Binding-site contacts:
Ligand atom N2 contacts residue ASN175 of chain 1.A at 2.9 Å (h-bond).
Ligand atom O5 contacts residue GLU154 of chain 1.A at 4.2 Å.
Ligand atom N2 contacts residue LYS176 of chain 1.A at 3.6 Å.
Ligand atom O5 contacts residue ASN175 of chain 1.A at 2.4 Å (h-bond).
Ligand atom C2 contacts residue GLN214 of chain 1.A at 4.4 Å.
Ligand atom C4 contacts residue GLN214 of chain 1.A at 4.0 Å.
Ligand atom C6 contacts residue GLU155 of chain 1.A at 4.0 Å.
Ligand atom C3 contacts residue GLN214 of chain 1.A at 3.4 Å.
Ligand atom C8 contacts residue LYS176 of chain 1.A at 3.7 Å.
Ligand atom C6 contacts residue LYS218 of chain 1.A at 4.4 Å.
Ligand atom C7 contacts residue ASN175 of chain 1.A at 3.2 Å.
Ligand atom O6 contacts residue LYS218 of chain 1.A at 3.3 Å.
Ligand atom O7 contacts residue ASN175 of chain 1.A at 3.2 Å (h-bond).
Ligand atom C7 contacts residue LYS176 of chain 1.A at 4.2 Å.
Ligand atom C4 contacts residue ASN175 of chain 1.A at 4.2 Å.
Ligand atom C1 contacts residue GLU154 of chain 1.A at 4.1 Å.
Ligand atom C3 contacts residue ASN175 of chain 1.A at 3.8 Å.
Ligand atom C2 contacts residue ASN175 of chain 1.A at 2.4 Å.
Ligand atom O5 contacts residue GLU155 of chain 1.A at 3.5 Å.
Ligand atom O4 contacts residue GLN214 of chain 1.A at 3.7 Å.
Ligand atom C6 contacts residue ILE156 of chain 1.A at 4.3 Å (hydrophobic).
Ligand atom C1 contacts residue ILE156 of chain 1.A at 3.8 Å (hydrophobic).
Ligand atom C8 contacts residue ASN175 of chain 1.A at 4.4 Å.
Ligand atom C1 contacts residue GLU155 of chain 1.A at 4.3 Å.
Ligand atom O6 contacts residue ILE156 of chain 1.A at 4.0 Å.
Ligand atom C5 contacts residue ASN175 of chain 1.A at 3.7 Å.
Ligand atom O7 contacts residue GLU154 of chain 1.A at 4.2 Å.
Ligand atom C1 contacts residue ASN175 of chain 1.A at 1.4 Å.
Ligand atom O3 contacts residue GLN214 of chain 1.A at 3.8 Å.
Ligand atom C5 contacts residue GLN214 of chain 1.A at 4.5 Å.
Ligand atom O5 contacts residue ILE156 of chain 1.A at 3.5 Å (h-bond).
Ligand atom C5 contacts residue ILE156 of chain 1.A at 4.4 Å (hydrophobic).

Sequence of chain 1.A:
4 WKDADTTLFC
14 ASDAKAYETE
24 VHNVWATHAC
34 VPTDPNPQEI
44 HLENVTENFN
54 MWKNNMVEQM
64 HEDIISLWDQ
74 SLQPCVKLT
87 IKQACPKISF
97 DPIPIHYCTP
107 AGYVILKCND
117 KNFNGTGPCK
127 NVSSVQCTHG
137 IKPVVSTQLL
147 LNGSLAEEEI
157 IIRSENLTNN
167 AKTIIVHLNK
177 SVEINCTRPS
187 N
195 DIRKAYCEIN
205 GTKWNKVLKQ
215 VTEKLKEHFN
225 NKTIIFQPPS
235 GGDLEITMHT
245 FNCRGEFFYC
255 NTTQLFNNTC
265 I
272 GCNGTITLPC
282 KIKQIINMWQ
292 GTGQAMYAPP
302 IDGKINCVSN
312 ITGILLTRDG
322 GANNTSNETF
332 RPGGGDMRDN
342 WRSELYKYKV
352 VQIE

This small molecule binds to this protein.
Small molecule (SMILES): CC(=O)N[C@@H]1[C@@H](O)[C@H](O)[C@@H](CO)O[C@H]1O